This small molecule binds to this protein.
Small molecule (SMILES): CC(=O)N[C@@H]1[C@@H](O)[C@H](O)[C@@H](CO)O[C@H]1O

Sequence of chain 1.C:
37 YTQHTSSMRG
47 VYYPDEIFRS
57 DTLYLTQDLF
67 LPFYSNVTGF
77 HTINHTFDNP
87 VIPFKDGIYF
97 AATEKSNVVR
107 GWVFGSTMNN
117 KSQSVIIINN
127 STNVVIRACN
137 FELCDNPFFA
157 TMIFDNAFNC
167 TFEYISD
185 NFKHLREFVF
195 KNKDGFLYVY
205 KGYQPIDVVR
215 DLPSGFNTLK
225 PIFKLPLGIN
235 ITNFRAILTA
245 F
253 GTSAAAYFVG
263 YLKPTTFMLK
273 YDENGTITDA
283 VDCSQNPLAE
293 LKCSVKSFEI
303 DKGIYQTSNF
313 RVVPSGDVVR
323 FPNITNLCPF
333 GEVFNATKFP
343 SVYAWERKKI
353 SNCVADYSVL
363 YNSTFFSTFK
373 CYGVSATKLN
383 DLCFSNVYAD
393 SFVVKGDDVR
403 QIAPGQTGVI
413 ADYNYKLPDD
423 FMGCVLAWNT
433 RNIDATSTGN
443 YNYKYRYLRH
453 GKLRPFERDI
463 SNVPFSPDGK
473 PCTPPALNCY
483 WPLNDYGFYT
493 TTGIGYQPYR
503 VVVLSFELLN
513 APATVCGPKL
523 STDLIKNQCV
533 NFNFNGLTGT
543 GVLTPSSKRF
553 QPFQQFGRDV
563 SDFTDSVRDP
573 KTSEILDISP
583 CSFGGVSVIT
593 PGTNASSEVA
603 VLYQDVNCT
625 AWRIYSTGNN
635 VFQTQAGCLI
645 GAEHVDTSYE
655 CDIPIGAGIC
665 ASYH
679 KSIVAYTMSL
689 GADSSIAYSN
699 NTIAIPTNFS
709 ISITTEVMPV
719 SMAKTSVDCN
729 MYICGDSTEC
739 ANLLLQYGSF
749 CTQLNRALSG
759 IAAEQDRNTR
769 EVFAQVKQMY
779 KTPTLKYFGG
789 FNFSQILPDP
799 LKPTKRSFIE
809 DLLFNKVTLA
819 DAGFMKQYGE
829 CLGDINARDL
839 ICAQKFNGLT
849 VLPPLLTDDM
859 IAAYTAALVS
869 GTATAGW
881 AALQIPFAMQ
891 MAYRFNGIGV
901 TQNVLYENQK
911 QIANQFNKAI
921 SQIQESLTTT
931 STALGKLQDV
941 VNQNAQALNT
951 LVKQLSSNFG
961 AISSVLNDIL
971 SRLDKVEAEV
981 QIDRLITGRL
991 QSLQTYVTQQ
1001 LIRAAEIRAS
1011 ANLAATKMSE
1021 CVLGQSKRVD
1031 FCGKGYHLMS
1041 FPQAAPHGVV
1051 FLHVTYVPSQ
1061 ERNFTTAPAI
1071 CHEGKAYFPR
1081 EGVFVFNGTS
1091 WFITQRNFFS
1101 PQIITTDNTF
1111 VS

Binding-site contacts:
Ligand atom O7 contacts residue ASN609 of chain 1.A at 3.6 Å.
Ligand atom C7 contacts residue MET823 of chain 1.C at 4.0 Å (hydrophobic).
Ligand atom C4 contacts residue ASN609 of chain 1.A at 4.2 Å.
Ligand atom C2 contacts residue ASN609 of chain 1.A at 2.4 Å.
Ligand atom N2 contacts residue ASN609 of chain 1.A at 2.9 Å (h-bond).
Ligand atom O5 contacts residue ASN609 of chain 1.A at 2.4 Å (h-bond).
Ligand atom C8 contacts residue MET823 of chain 1.C at 4.3 Å (hydrophobic).
Ligand atom C1 contacts residue THR611 of chain 1.A at 4.2 Å.
Ligand atom C7 contacts residue ASN609 of chain 1.A at 3.6 Å.
Ligand atom O7 contacts residue MET823 of chain 1.C at 3.4 Å.
Ligand atom C1 contacts residue ASN609 of chain 1.A at 1.4 Å.
Ligand atom C5 contacts residue ASN609 of chain 1.A at 3.7 Å.
Ligand atom C3 contacts residue ASN609 of chain 1.A at 3.8 Å.

Sequence of chain 1.A:
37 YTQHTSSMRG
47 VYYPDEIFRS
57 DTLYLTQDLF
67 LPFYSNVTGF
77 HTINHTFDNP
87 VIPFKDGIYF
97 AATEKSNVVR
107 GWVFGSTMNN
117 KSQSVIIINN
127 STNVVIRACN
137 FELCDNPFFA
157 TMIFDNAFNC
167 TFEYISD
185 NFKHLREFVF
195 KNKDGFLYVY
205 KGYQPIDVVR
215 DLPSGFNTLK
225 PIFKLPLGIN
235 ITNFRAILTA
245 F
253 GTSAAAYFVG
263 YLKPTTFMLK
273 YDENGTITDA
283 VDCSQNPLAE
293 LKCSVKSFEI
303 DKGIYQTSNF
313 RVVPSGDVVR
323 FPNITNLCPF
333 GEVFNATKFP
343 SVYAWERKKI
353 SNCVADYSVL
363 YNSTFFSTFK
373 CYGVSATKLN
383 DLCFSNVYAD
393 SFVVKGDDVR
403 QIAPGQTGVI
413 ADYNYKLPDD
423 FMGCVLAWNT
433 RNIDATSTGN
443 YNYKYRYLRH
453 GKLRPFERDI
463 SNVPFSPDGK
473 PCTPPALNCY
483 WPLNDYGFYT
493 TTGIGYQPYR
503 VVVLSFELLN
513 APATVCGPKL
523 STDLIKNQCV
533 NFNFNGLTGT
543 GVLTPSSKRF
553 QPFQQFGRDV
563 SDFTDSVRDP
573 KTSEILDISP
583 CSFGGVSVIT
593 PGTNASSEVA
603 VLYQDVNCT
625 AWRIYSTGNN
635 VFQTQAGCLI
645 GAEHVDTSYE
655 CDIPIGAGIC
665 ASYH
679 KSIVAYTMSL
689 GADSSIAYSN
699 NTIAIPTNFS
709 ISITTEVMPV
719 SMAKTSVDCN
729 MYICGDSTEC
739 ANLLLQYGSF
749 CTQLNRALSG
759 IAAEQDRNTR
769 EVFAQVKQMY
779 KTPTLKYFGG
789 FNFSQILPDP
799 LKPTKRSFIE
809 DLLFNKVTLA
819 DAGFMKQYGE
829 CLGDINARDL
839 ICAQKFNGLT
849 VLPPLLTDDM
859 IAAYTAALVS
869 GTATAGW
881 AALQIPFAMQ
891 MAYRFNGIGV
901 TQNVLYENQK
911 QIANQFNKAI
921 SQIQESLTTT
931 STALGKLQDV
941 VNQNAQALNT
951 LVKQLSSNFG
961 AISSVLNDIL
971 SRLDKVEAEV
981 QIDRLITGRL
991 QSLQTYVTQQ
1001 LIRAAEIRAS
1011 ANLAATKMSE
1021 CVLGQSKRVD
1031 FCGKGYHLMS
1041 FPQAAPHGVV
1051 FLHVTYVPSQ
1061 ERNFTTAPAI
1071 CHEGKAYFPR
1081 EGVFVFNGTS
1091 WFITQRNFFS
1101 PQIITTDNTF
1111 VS